Binding-site contacts:
Ligand atom C2 contacts residue SER36 of chain 1.A at 3.8 Å.
Ligand atom N7 contacts residue LYS33 of chain 1.A at 3.1 Å (salt-bridge).
Ligand atom C3 contacts residue ASN37 of chain 1.A at 3.5 Å.
Ligand atom C4 contacts residue ASN37 of chain 1.A at 3.6 Å.
Ligand atom N7 contacts residue ASN37 of chain 1.A at 4.0 Å.
Ligand atom O1 contacts residue ASN44 of chain 1.A at 3.0 Å (h-bond).
Ligand atom O2 contacts residue ALA42 of chain 1.A at 3.7 Å.
Ligand atom C5 contacts residue ASN37 of chain 1.A at 3.9 Å.
Ligand atom C4 contacts residue LYS33 of chain 1.A at 3.8 Å.
Ligand atom O2 contacts residue ASN44 of chain 1.A at 4.0 Å.
Ligand atom C2 contacts residue GLU35 of chain 1.A at 3.4 Å.
Ligand atom C3 contacts residue GLU35 of chain 1.A at 3.8 Å.
Ligand atom C2 contacts residue ASN37 of chain 1.A at 3.9 Å.
Ligand atom C3 contacts residue SER36 of chain 1.A at 3.8 Å.
Ligand atom N7 contacts residue PHE34 of chain 1.A at 4.0 Å.
Ligand atom AS contacts residue ASN44 of chain 1.A at 4.3 Å.
Ligand atom C4 contacts residue PHE34 of chain 1.A at 4.4 Å (hydrophobic).
Ligand atom C6 contacts residue ASN37 of chain 1.A at 4.2 Å.
Ligand atom C1 contacts residue ASN37 of chain 1.A at 4.3 Å.
Ligand atom C2 contacts residue PHE34 of chain 1.A at 4.5 Å (hydrophobic).
Ligand atom O2 contacts residue SER36 of chain 1.A at 4.3 Å.
Ligand atom C3 contacts residue LYS33 of chain 1.A at 3.7 Å.
Ligand atom C3 contacts residue PHE34 of chain 1.A at 3.6 Å (hydrophobic).

Sequence of chain 1.A:
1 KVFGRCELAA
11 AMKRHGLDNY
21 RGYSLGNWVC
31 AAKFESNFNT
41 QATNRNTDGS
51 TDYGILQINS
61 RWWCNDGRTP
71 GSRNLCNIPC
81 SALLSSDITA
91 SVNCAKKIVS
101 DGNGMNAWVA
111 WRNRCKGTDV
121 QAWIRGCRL

The small molecule below binds the protein below.
Small molecule (SMILES): Nc1ccc([As](=O)(O)O)cc1